Sequence of chain 1.A:
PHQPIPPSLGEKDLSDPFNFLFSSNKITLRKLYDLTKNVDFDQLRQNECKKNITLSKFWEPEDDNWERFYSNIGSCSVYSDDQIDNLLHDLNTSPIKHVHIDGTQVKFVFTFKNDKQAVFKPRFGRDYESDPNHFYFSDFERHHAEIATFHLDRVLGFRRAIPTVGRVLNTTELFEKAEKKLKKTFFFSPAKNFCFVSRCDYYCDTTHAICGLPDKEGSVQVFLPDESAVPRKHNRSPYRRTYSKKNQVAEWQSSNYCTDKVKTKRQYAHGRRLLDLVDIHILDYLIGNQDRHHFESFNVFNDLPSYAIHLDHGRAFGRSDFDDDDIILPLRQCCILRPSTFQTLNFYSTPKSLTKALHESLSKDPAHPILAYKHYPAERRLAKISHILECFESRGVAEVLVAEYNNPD

Binding-site contacts:
Ligand atom N2 contacts residue SER89 of chain 1.A at 4.1 Å.
Ligand atom C5 contacts residue SER89 of chain 1.A at 4.2 Å.
Ligand atom C7 contacts residue SER89 of chain 1.A at 3.8 Å.
Ligand atom C8 contacts residue SER86 of chain 1.A at 4.2 Å.
Ligand atom C7 contacts residue ASP90 of chain 1.A at 4.1 Å.
Ligand atom C8 contacts residue CYS85 of chain 1.A at 4.4 Å (hydrophobic).
Ligand atom N2 contacts residue ASN54 of chain 1.A at 2.8 Å (h-bond).
Ligand atom O7 contacts residue ASN81 of chain 1.A at 4.4 Å.
Ligand atom C8 contacts residue ASN81 of chain 1.A at 4.0 Å.
Ligand atom O4 contacts residue SER89 of chain 1.A at 3.6 Å.
Ligand atom C2 contacts residue ASN54 of chain 1.A at 2.4 Å.
Ligand atom O3 contacts residue ASP90 of chain 1.A at 3.9 Å.
Ligand atom C3 contacts residue SER89 of chain 1.A at 3.7 Å.
Ligand atom O7 contacts residue SER89 of chain 1.A at 3.0 Å (h-bond).
Ligand atom C3 contacts residue ASN54 of chain 1.A at 3.8 Å.
Ligand atom O5 contacts residue ASN54 of chain 1.A at 2.4 Å (h-bond).
Ligand atom C8 contacts residue ASN54 of chain 1.A at 4.4 Å.
Ligand atom O3 contacts residue SER89 of chain 1.A at 3.6 Å.
Ligand atom O7 contacts residue ASN54 of chain 1.A at 3.6 Å (h-bond).
Ligand atom C7 contacts residue SER86 of chain 1.A at 4.4 Å.
Ligand atom C1 contacts residue SER89 of chain 1.A at 4.1 Å.
Ligand atom C4 contacts residue ASN54 of chain 1.A at 4.2 Å.
Ligand atom C5 contacts residue ASN54 of chain 1.A at 3.7 Å.
Ligand atom C7 contacts residue ASN54 of chain 1.A at 3.4 Å.
Ligand atom O7 contacts residue ASP90 of chain 1.A at 3.3 Å.
Ligand atom C4 contacts residue SER89 of chain 1.A at 3.8 Å.
Ligand atom C1 contacts residue ASN54 of chain 1.A at 1.4 Å.
Ligand atom C6 contacts residue ASP90 of chain 1.A at 3.9 Å.
Ligand atom C2 contacts residue SER89 of chain 1.A at 3.3 Å.
Ligand atom O7 contacts residue SER86 of chain 1.A at 3.7 Å.
Ligand atom O6 contacts residue SER89 of chain 1.A at 4.4 Å.
Ligand atom O5 contacts residue SER89 of chain 1.A at 4.0 Å.
Ligand atom C6 contacts residue GLN92 of chain 1.A at 4.3 Å.

The small molecule below binds the protein below.
Small molecule (SMILES): CC(=O)N[C@H]1[C@H](O[C@H]2[C@H](O)[C@@H](NC(C)=O)CO[C@@H]2CO)O[C@H](CO)[C@@H](O[C@@H]2O[C@H](CO)[C@@H](O)[C@H](O)[C@@H]2O)[C@@H]1O